The small molecule below binds the protein below.
Small molecule (SMILES): O=C(NCc1ccc2sccc2c1)[C@H]1CCCN(c2ncnc3nn(-c4ccc(C(F)(F)F)cc4)cc23)C1

Sequence of chain 1.B:
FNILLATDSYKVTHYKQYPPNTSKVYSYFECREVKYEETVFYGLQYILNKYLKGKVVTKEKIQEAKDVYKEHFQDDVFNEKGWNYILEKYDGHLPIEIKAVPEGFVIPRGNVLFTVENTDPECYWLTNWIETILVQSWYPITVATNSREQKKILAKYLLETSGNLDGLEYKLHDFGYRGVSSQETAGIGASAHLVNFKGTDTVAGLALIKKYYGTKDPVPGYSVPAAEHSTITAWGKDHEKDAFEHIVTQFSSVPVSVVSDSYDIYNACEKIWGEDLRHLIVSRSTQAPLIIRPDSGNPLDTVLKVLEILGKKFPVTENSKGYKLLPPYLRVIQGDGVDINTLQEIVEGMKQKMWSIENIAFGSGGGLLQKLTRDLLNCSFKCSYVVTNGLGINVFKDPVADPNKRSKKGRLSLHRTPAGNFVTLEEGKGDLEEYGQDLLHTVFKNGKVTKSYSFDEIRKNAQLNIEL

Binding-site contacts:
Ligand atom C04 contacts residue PRO307 of chain 1.B at 3.8 Å (hydrophobic).
Ligand atom C08 contacts residue ARG349 of chain 1.B at 3.5 Å.
Ligand atom N22 contacts residue TYR188 of chain 1.B at 3.4 Å (h-bond).
Ligand atom F29 contacts residue VAL242 of chain 1.B at 3.3 Å.
Ligand atom C36 contacts residue TYR188 of chain 1.B at 3.7 Å (hydrophobic).
Ligand atom C19 contacts residue ASP184 of chain 1.B at 3.9 Å.
Ligand atom C28 contacts residue HIS191 of chain 1.B at 3.6 Å.
Ligand atom C26 contacts residue ILE351 of chain 1.B at 3.6 Å (hydrophobic).
Ligand atom C11 contacts residue ARG349 of chain 1.B at 3.9 Å.
Ligand atom C25 contacts residue ALA379 of chain 1.B at 3.4 Å (hydrophobic).
Ligand atom N20 contacts residue GLY185 of chain 1.B at 3.5 Å (h-bond).
Ligand atom C17 contacts residue GLY185 of chain 1.B at 3.8 Å.
Ligand atom C25 contacts residue TYR188 of chain 1.B at 3.1 Å (hydrophobic).
Ligand atom N16 contacts residue TYR188 of chain 1.B at 3.9 Å.
Ligand atom C10 contacts residue ARG349 of chain 1.B at 3.8 Å.
Ligand atom C26 contacts residue HIS191 of chain 1.B at 3.9 Å.
Ligand atom F30 contacts residue HIS191 of chain 1.B at 3.0 Å.
Ligand atom C28 contacts residue ILE351 of chain 1.B at 3.8 Å (hydrophobic).
Ligand atom C10 contacts residue VAL350 of chain 1.B at 3.6 Å (hydrophobic).
Ligand atom S09 contacts residue ALA379 of chain 1.B at 3.8 Å.
Ligand atom C12 contacts residue ARG349 of chain 1.B at 3.8 Å.
Ligand atom N23 contacts residue TYR188 of chain 1.B at 3.5 Å (h-bond).
Ligand atom C35 contacts residue TYR188 of chain 1.B at 3.6 Å (hydrophobic).
Ligand atom S09 contacts residue LYS189 of chain 1.B at 3.9 Å.
Ligand atom C10 contacts residue ALA379 of chain 1.B at 3.3 Å (hydrophobic).
Ligand atom C19 contacts residue GLY185 of chain 1.B at 3.3 Å.
Ligand atom C11 contacts residue ILE309 of chain 1.B at 3.7 Å (hydrophobic).
Ligand atom N18 contacts residue GLY185 of chain 1.B at 3.1 Å.
Ligand atom N20 contacts residue LYS189 of chain 1.B at 2.9 Å (salt-bridge).
Ligand atom F31 contacts residue HIS191 of chain 1.B at 3.3 Å.
Ligand atom F30 contacts residue VAL242 of chain 1.B at 3.7 Å.
Ligand atom C34 contacts residue TYR188 of chain 1.B at 3.4 Å (hydrophobic).
Ligand atom F31 contacts residue ILE351 of chain 1.B at 3.0 Å.
Ligand atom C27 contacts residue HIS191 of chain 1.B at 3.8 Å.
Ligand atom F31 contacts residue PHE193 of chain 1.B at 3.6 Å.
Ligand atom C07 contacts residue ARG349 of chain 1.B at 3.6 Å.
Ligand atom C19 contacts residue LYS189 of chain 1.B at 3.5 Å.
Ligand atom N22 contacts residue ALA379 of chain 1.B at 3.6 Å.
Ligand atom S09 contacts residue ILE378 of chain 1.B at 3.7 Å.
Ligand atom C24 contacts residue TYR188 of chain 1.B at 3.7 Å (hydrophobic).